Binding-site contacts:
Ligand atom C17 contacts residue LEU182 of chain 6.A at 3.7 Å (hydrophobic).
Ligand atom C15 contacts residue LEU182 of chain 6.A at 3.7 Å (hydrophobic).
Ligand atom C28 contacts residue TYR145 of chain 6.A at 3.3 Å (hydrophobic).
Ligand atom C13 contacts residue MET213 of chain 6.A at 3.4 Å (hydrophobic).
Ligand atom C15 contacts residue ILE123 of chain 6.A at 3.6 Å (hydrophobic).
Ligand atom C03 contacts residue ASN211 of chain 6.A at 3.1 Å.
Ligand atom C22 contacts residue ILE99 of chain 6.A at 3.9 Å (hydrophobic).
Ligand atom C21 contacts residue ILE123 of chain 6.A at 3.8 Å (hydrophobic).
Ligand atom C27 contacts residue PHE180 of chain 6.A at 3.2 Å (hydrophobic).
Ligand atom C28 contacts residue MET144 of chain 6.A at 3.8 Å (hydrophobic).
Ligand atom O26 contacts residue PHE180 of chain 6.A at 3.7 Å.
Ligand atom C14 contacts residue SER121 of chain 6.A at 3.5 Å.
Ligand atom N24 contacts residue PHE180 of chain 6.A at 3.6 Å.
Ligand atom C09 contacts residue LEU101 of chain 6.A at 3.8 Å (hydrophobic).
Ligand atom C22 contacts residue ILE123 of chain 6.A at 3.6 Å (hydrophobic).
Ligand atom C12 contacts residue ILE99 of chain 6.A at 3.7 Å (hydrophobic).
Ligand atom C04 contacts residue MET213 of chain 6.A at 3.9 Å (hydrophobic).
Ligand atom O23 contacts residue LEU216 of chain 6.A at 3.7 Å.
Ligand atom C19 contacts residue TYR145 of chain 6.A at 3.2 Å (hydrophobic).
Ligand atom C19 contacts residue LEU182 of chain 6.A at 3.6 Å (hydrophobic).
Ligand atom C28 contacts residue TYR143 of chain 6.A at 3.4 Å (hydrophobic).
Ligand atom C17 contacts residue ILE99 of chain 6.A at 3.8 Å (hydrophobic).
Ligand atom C01 contacts residue THR207 of chain 6.A at 2.9 Å.
Ligand atom C18 contacts residue LEU182 of chain 6.A at 3.2 Å (hydrophobic).
Ligand atom C18 contacts residue ILE99 of chain 6.A at 3.8 Å (hydrophobic).
Ligand atom C04 contacts residue ASN211 of chain 6.A at 3.4 Å.
Ligand atom C25 contacts residue PHE180 of chain 6.A at 3.5 Å (hydrophobic).
Ligand atom C09 contacts residue TYR191 of chain 6.A at 3.6 Å (hydrophobic).
Ligand atom C01 contacts residue TYR192 of chain 6.A at 2.9 Å (hydrophobic).
Ligand atom N07 contacts residue LEU101 of chain 6.A at 3.7 Å.
Ligand atom C28 contacts residue ALA167 of chain 6.A at 3.1 Å (hydrophobic).
Ligand atom C05 contacts residue LEU101 of chain 6.A at 3.9 Å (hydrophobic).
Ligand atom N08 contacts residue LEU101 of chain 6.A at 3.8 Å.
Ligand atom O16 contacts residue ILE99 of chain 6.A at 3.6 Å.
Ligand atom O26 contacts residue TYR145 of chain 6.A at 3.2 Å.
Ligand atom N06 contacts residue LEU101 of chain 6.A at 3.2 Å.
Ligand atom N24 contacts residue LEU216 of chain 6.A at 3.5 Å.
Ligand atom C18 contacts residue TYR145 of chain 6.A at 3.8 Å (hydrophobic).
Ligand atom C14 contacts residue HIS237 of chain 6.A at 3.5 Å.
Ligand atom C10 contacts residue TYR191 of chain 6.A at 3.7 Å (hydrophobic).

Sequence of chain 6.A:
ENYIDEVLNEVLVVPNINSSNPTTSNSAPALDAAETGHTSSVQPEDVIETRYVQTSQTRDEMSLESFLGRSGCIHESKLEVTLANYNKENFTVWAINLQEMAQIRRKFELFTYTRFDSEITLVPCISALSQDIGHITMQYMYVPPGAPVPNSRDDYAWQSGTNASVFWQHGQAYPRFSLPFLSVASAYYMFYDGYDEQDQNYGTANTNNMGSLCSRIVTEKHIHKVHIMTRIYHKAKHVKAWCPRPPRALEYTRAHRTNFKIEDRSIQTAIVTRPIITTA

The protein below binds the small molecule below.
Small molecule (SMILES): CCOc1noc2cc(OCCC3CCN(c4ccc(C)nn4)CC3)ccc12